This small molecule binds to this protein.
Small molecule (SMILES): CCN1/C(=C/C2C(=O)C(/C=C3/N(CC)c4ccccc4C3(C)C)C2=O)C(C)(C)c2ccccc21

Sequence of chain 1.D:
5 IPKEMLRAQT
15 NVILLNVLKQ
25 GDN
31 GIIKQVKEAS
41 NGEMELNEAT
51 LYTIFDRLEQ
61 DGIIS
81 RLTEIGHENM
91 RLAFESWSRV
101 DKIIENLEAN

Binding-site contacts:
Ligand atom CAT contacts residue ASP101 of chain 1.D at 3.7 Å.
Ligand atom OBG contacts residue TRP97 of chain 1.C at 4.0 Å.
Ligand atom CAL contacts residue VAL16 of chain 1.C at 3.2 Å (hydrophobic).
Ligand atom CAU contacts residue ASP101 of chain 1.D at 3.5 Å.
Ligand atom CBC contacts residue ASP101 of chain 1.D at 3.5 Å.
Ligand atom CBB contacts residue ASP101 of chain 1.C at 3.6 Å.
Ligand atom CBC contacts residue ASP101 of chain 1.C at 3.9 Å.
Ligand atom CAT contacts residue ASP101 of chain 1.C at 3.9 Å.
Ligand atom CBF contacts residue TRP97 of chain 1.C at 4.0 Å (hydrophobic).
Ligand atom CBB contacts residue ASP101 of chain 1.D at 3.7 Å.
Ligand atom CAP contacts residue TRP97 of chain 1.C at 3.9 Å (hydrophobic).
Ligand atom CAQ contacts residue TRP97 of chain 1.C at 4.0 Å (hydrophobic).
Ligand atom CAN contacts residue TRP97 of chain 1.C at 3.4 Å (hydrophobic).
Ligand atom CAW contacts residue ASP101 of chain 1.C at 3.3 Å.
Ligand atom CAK contacts residue TRP97 of chain 1.C at 3.8 Å (hydrophobic).
Ligand atom CAO contacts residue TRP97 of chain 1.C at 3.7 Å (hydrophobic).
Ligand atom CAO contacts residue TRP97 of chain 1.D at 4.1 Å (hydrophobic).
Ligand atom CAE contacts residue TRP97 of chain 1.C at 4.0 Å (hydrophobic).
Ligand atom CAX contacts residue ASP101 of chain 1.D at 3.2 Å.
Ligand atom CBA contacts residue ASP101 of chain 1.C at 4.0 Å.
Ligand atom CAY contacts residue ASP101 of chain 1.C at 3.8 Å.
Ligand atom CAW contacts residue ASP101 of chain 1.D at 3.2 Å.
Ligand atom CAZ contacts residue ASP101 of chain 1.C at 4.0 Å.
Ligand atom NAA contacts residue TRP97 of chain 1.C at 3.5 Å.
Ligand atom CAM contacts residue TRP97 of chain 1.C at 2.7 Å (hydrophobic).
Ligand atom CBE contacts residue TRP97 of chain 1.D at 4.0 Å (hydrophobic).
Ligand atom NAB contacts residue ASP101 of chain 1.D at 3.4 Å (salt-bridge).
Ligand atom CBE contacts residue ASP101 of chain 1.D at 3.0 Å.
Ligand atom CAX contacts residue ASP101 of chain 1.C at 3.4 Å.
Ligand atom CAC contacts residue TRP97 of chain 1.D at 3.8 Å (hydrophobic).
Ligand atom CBD contacts residue ASP101 of chain 1.C at 2.9 Å.
Ligand atom CAV contacts residue PHE94 of chain 1.C at 3.9 Å (hydrophobic).
Ligand atom NAA contacts residue TRP97 of chain 1.D at 3.9 Å.
Ligand atom CAN contacts residue TRP97 of chain 1.D at 4.0 Å (hydrophobic).
Ligand atom NAB contacts residue ASP101 of chain 1.C at 3.7 Å.
Ligand atom CAD contacts residue TRP97 of chain 1.C at 3.9 Å (hydrophobic).
Ligand atom CAL contacts residue TRP97 of chain 1.D at 3.0 Å (hydrophobic).
Ligand atom CAY contacts residue ASP101 of chain 1.D at 3.7 Å.
Ligand atom CAS contacts residue ASP101 of chain 1.D at 3.9 Å.
Ligand atom CAK contacts residue TRP97 of chain 1.D at 4.0 Å (hydrophobic).

Sequence of chain 1.C:
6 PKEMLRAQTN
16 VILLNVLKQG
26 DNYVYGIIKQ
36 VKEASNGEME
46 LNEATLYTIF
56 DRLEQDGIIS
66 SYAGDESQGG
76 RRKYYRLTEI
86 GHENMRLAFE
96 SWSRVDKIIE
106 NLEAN